Binding-site contacts:
Ligand atom CA contacts residue GLY29 of chain 1.V at 3.5 Å.
Ligand atom NE1 contacts residue GLN49 of chain 1.L at 2.9 Å (h-bond).
Ligand atom NE1 contacts residue CYS48 of chain 1.L at 3.7 Å.
Ligand atom CD1 contacts residue GLN49 of chain 1.L at 3.4 Å.
Ligand atom CB contacts residue THR27 of chain 1.V at 3.7 Å.
Ligand atom C contacts residue THR51 of chain 1.L at 3.5 Å.
Ligand atom CZ3 contacts residue GLY25 of chain 1.L at 3.7 Å.
Ligand atom N contacts residue THR32 of chain 1.V at 2.7 Å (h-bond).
Ligand atom OXT contacts residue GLY29 of chain 1.V at 3.9 Å.
Ligand atom CE3 contacts residue HIS36 of chain 1.L at 3.4 Å.
Ligand atom CA contacts residue THR27 of chain 1.V at 3.6 Å.
Ligand atom CE3 contacts residue THR32 of chain 1.V at 3.9 Å.
Ligand atom O contacts residue SER55 of chain 1.V at 2.8 Å (h-bond).
Ligand atom CZ2 contacts residue THR54 of chain 1.L at 4.0 Å.
Ligand atom CB contacts residue THR32 of chain 1.V at 3.3 Å.
Ligand atom CA contacts residue ASP31 of chain 1.V at 4.0 Å.
Ligand atom C contacts residue THR54 of chain 1.L at 3.9 Å.
Ligand atom OXT contacts residue HIS53 of chain 1.L at 3.9 Å.
Ligand atom N contacts residue ASP31 of chain 1.V at 2.6 Å (salt-bridge).
Ligand atom CE3 contacts residue HIS35 of chain 1.L at 3.9 Å.
Ligand atom CH2 contacts residue GLY25 of chain 1.L at 3.4 Å.
Ligand atom CE2 contacts residue THR54 of chain 1.L at 4.0 Å.
Ligand atom N contacts residue GLY29 of chain 1.V at 2.7 Å (h-bond).
Ligand atom CG contacts residue SER55 of chain 1.V at 3.7 Å.
Ligand atom CD1 contacts residue SER55 of chain 1.V at 3.4 Å.
Ligand atom OXT contacts residue THR51 of chain 1.L at 2.8 Å (h-bond).
Ligand atom O contacts residue ARG28 of chain 1.V at 3.5 Å.
Ligand atom CZ3 contacts residue HIS36 of chain 1.L at 3.3 Å.
Ligand atom CH2 contacts residue ILE24 of chain 1.L at 3.9 Å (hydrophobic).
Ligand atom C contacts residue GLY29 of chain 1.V at 3.5 Å.
Ligand atom CD2 contacts residue THR54 of chain 1.L at 4.0 Å.
Ligand atom CB contacts residue SER55 of chain 1.V at 3.3 Å.
Ligand atom N contacts residue THR27 of chain 1.V at 2.6 Å (h-bond).
Ligand atom C contacts residue SER55 of chain 1.V at 3.4 Å.
Ligand atom O contacts residue GLY29 of chain 1.V at 3.1 Å (h-bond).
Ligand atom CA contacts residue THR32 of chain 1.V at 3.0 Å.
Ligand atom O contacts residue THR51 of chain 1.L at 3.4 Å (h-bond).
Ligand atom N contacts residue ARG28 of chain 1.V at 3.9 Å.
Ligand atom OXT contacts residue THR54 of chain 1.L at 2.8 Å (h-bond).
Ligand atom CA contacts residue SER55 of chain 1.V at 3.8 Å.

Sequence of chain 1.V:
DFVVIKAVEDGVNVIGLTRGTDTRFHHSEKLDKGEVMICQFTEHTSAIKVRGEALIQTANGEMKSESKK

A small-molecule ligand and the protein it binds are described below.
Small molecule (SMILES): N[C@@H](Cc1c[nH]c2ccccc12)C(=O)O

Sequence of chain 1.L:
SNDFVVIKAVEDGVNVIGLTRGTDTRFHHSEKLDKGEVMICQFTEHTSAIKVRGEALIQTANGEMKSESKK